Binding-site contacts:
Ligand atom C3 contacts residue ASN199 of chain 1.C at 4.3 Å.
Ligand atom O7 contacts residue PRO323 of chain 1.C at 4.3 Å.
Ligand atom C6 contacts residue ASN199 of chain 1.C at 3.9 Å.
Ligand atom O6 contacts residue ASN199 of chain 1.C at 3.4 Å.
Ligand atom C2 contacts residue ASN325 of chain 1.C at 2.5 Å.
Ligand atom C4 contacts residue ASN325 of chain 1.C at 4.3 Å.
Ligand atom N2 contacts residue MET324 of chain 1.C at 4.0 Å.
Ligand atom O4 contacts residue ASN199 of chain 1.C at 2.0 Å (h-bond).
Ligand atom O7 contacts residue MET324 of chain 1.C at 3.2 Å (h-bond).
Ligand atom C8 contacts residue ASN325 of chain 1.C at 4.3 Å.
Ligand atom C7 contacts residue ASN325 of chain 1.C at 3.8 Å.
Ligand atom N2 contacts residue ASN325 of chain 1.C at 2.9 Å (h-bond).
Ligand atom O6 contacts residue ALA195 of chain 1.C at 4.3 Å.
Ligand atom C1 contacts residue GLU320 of chain 1.C at 4.4 Å.
Ligand atom C3 contacts residue ASN325 of chain 1.C at 3.8 Å.
Ligand atom O3 contacts residue ASN199 of chain 1.C at 4.3 Å.
Ligand atom C6 contacts residue LYS222 of chain 1.C at 4.4 Å.
Ligand atom C4 contacts residue ASN199 of chain 1.C at 3.2 Å.
Ligand atom C1 contacts residue ASN325 of chain 1.C at 1.4 Å.
Ligand atom O5 contacts residue LEU140 of chain 1.C at 4.1 Å.
Ligand atom C5 contacts residue ASN325 of chain 1.C at 3.7 Å.
Ligand atom O5 contacts residue ASN325 of chain 1.C at 2.4 Å (h-bond).
Ligand atom C7 contacts residue MET324 of chain 1.C at 3.9 Å (hydrophobic).
Ligand atom C5 contacts residue ASN199 of chain 1.C at 4.1 Å.

This small molecule binds to this protein.
Small molecule (SMILES): CC(=O)N[C@@H]1[C@@H](O)[C@H](O)[C@@H](CO)O[C@H]1O

Sequence of chain 1.C:
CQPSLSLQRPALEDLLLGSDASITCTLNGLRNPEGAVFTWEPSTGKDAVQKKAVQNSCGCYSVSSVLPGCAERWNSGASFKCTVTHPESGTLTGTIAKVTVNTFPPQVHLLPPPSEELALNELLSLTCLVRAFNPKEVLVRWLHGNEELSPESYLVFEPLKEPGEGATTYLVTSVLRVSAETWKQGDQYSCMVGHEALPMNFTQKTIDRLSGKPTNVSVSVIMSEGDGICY